Sequence of chain 1.F:
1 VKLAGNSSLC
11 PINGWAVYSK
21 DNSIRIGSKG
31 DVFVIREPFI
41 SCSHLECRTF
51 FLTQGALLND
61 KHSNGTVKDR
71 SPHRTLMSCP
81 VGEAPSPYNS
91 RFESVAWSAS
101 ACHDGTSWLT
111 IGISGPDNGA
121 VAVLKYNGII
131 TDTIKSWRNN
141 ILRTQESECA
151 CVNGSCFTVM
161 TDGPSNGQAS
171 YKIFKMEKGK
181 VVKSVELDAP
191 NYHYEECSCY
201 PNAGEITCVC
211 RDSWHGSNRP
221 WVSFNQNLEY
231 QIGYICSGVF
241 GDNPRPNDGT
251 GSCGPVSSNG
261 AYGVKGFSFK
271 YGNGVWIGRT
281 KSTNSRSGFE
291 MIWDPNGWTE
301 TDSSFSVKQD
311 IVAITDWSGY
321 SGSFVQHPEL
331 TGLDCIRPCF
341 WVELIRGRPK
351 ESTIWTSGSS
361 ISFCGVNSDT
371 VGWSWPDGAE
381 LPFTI

Binding-site contacts:
Ligand atom C10 contacts residue ARG70 of chain 1.F at 3.8 Å.
Ligand atom C1 contacts residue TYR320 of chain 1.F at 3.0 Å (hydrophobic).
Ligand atom C7 contacts residue TYR320 of chain 1.F at 3.3 Å (hydrophobic).
Ligand atom O1A contacts residue ARG211 of chain 1.F at 3.1 Å (salt-bridge).
Ligand atom C4 contacts residue GLU196 of chain 1.F at 4.0 Å.
Ligand atom C3 contacts residue ARG36 of chain 1.F at 4.0 Å.
Ligand atom C1 contacts residue ARG286 of chain 1.F at 3.5 Å.
Ligand atom C6 contacts residue TYR320 of chain 1.F at 3.9 Å (hydrophobic).
Ligand atom C6 contacts residue GLU196 of chain 1.F at 3.7 Å.
Ligand atom O1A contacts residue TYR262 of chain 1.F at 3.1 Å (h-bond).
Ligand atom C2 contacts residue TYR320 of chain 1.F at 2.9 Å (hydrophobic).
Ligand atom C81 contacts residue SER165 of chain 1.F at 3.7 Å.
Ligand atom C7 contacts residue ARG211 of chain 1.F at 3.7 Å.
Ligand atom C4 contacts residue GLU37 of chain 1.F at 3.7 Å.
Ligand atom C3 contacts residue ASP69 of chain 1.F at 3.2 Å.
Ligand atom C5 contacts residue ASP69 of chain 1.F at 3.9 Å.
Ligand atom O1A contacts residue TYR320 of chain 1.F at 3.5 Å (h-bond).
Ligand atom N4 contacts residue ASP69 of chain 1.F at 2.9 Å (salt-bridge).
Ligand atom N4 contacts residue GLU37 of chain 1.F at 2.9 Å (salt-bridge).
Ligand atom O1B contacts residue TYR320 of chain 1.F at 3.2 Å (h-bond).
Ligand atom C81 contacts residue ARG143 of chain 1.F at 3.8 Å.
Ligand atom C9 contacts residue GLU195 of chain 1.F at 3.8 Å.
Ligand atom C4 contacts residue TYR320 of chain 1.F at 3.5 Å (hydrophobic).
Ligand atom C11 contacts residue ARG70 of chain 1.F at 4.0 Å.
Ligand atom C91 contacts residue SER165 of chain 1.F at 3.7 Å.
Ligand atom C11 contacts residue TRP97 of chain 1.F at 3.7 Å (hydrophobic).
Ligand atom O1A contacts residue ARG286 of chain 1.F at 2.9 Å (salt-bridge).
Ligand atom C1 contacts residue TYR262 of chain 1.F at 3.7 Å (hydrophobic).
Ligand atom C91 contacts residue SER213 of chain 1.F at 3.9 Å.
Ligand atom C3 contacts residue GLU37 of chain 1.F at 3.9 Å.
Ligand atom C91 contacts residue ARG211 of chain 1.F at 3.9 Å.
Ligand atom C1 contacts residue ARG211 of chain 1.F at 3.9 Å.
Ligand atom C3 contacts residue TYR320 of chain 1.F at 3.4 Å (hydrophobic).
Ligand atom O1B contacts residue ARG36 of chain 1.F at 3.2 Å (salt-bridge).
Ligand atom O1B contacts residue ARG286 of chain 1.F at 3.0 Å (salt-bridge).
Ligand atom C4 contacts residue ASP69 of chain 1.F at 3.5 Å.
Ligand atom C91 contacts residue GLU195 of chain 1.F at 4.0 Å.
Ligand atom C82 contacts residue ARG143 of chain 1.F at 3.9 Å.
Ligand atom O10 contacts residue ARG70 of chain 1.F at 2.8 Å (salt-bridge).
Ligand atom O10 contacts residue ASP69 of chain 1.F at 3.8 Å.

This small molecule binds to this protein.
Small molecule (SMILES): CCC(CC)O[C@@H]1C=C(C(=O)O)C[C@H](N)[C@H]1NC(C)=O